Sequence of chain 1.A:
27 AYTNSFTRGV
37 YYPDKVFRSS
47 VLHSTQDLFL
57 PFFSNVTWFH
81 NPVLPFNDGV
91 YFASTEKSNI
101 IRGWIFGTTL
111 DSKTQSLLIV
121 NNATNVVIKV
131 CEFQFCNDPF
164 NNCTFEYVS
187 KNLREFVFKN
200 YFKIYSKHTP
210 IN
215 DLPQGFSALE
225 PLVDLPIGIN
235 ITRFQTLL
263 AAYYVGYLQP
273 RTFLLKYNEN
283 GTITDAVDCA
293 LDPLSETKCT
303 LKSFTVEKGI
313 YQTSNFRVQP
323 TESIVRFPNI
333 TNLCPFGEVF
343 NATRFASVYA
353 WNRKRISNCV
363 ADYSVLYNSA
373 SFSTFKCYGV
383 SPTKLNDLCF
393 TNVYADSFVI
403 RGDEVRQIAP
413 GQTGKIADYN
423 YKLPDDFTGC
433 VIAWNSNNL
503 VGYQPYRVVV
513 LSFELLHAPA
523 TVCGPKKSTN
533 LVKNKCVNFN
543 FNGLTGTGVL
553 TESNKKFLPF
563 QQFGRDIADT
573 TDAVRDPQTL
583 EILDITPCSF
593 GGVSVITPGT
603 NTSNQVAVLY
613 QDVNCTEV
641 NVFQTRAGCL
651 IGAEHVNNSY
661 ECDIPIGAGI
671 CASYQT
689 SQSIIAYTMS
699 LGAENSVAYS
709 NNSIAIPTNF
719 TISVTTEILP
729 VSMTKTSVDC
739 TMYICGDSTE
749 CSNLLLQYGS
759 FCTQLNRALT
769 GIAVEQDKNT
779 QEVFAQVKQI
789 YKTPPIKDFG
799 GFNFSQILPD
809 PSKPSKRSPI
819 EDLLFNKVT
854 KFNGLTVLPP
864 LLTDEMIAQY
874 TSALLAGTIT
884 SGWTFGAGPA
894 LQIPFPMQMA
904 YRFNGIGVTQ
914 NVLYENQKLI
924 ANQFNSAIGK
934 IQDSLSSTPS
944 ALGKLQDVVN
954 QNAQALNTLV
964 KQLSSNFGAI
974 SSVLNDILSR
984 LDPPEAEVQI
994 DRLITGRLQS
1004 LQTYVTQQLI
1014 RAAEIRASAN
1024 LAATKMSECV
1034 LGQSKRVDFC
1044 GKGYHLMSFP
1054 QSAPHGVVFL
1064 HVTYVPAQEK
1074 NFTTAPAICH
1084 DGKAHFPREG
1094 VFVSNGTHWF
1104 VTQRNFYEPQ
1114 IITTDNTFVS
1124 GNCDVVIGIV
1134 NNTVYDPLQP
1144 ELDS

Binding-site contacts:
Ligand atom C1 contacts residue TYR28 of chain 1.A at 3.7 Å (hydrophobic).
Ligand atom C8 contacts residue ASN61 of chain 1.A at 4.3 Å.
Ligand atom C4 contacts residue ASN61 of chain 1.A at 4.3 Å.
Ligand atom O5 contacts residue TYR28 of chain 1.A at 3.7 Å.
Ligand atom O7 contacts residue ASN61 of chain 1.A at 3.5 Å (h-bond).
Ligand atom C5 contacts residue TYR28 of chain 1.A at 4.0 Å (hydrophobic).
Ligand atom C5 contacts residue ASN61 of chain 1.A at 3.7 Å.
Ligand atom C7 contacts residue ASN61 of chain 1.A at 3.3 Å.
Ligand atom C2 contacts residue ASN61 of chain 1.A at 2.5 Å.
Ligand atom C6 contacts residue TYR28 of chain 1.A at 4.1 Å (hydrophobic).
Ligand atom O6 contacts residue TYR28 of chain 1.A at 3.7 Å.
Ligand atom N2 contacts residue ASN61 of chain 1.A at 2.8 Å (h-bond).
Ligand atom O5 contacts residue ASN61 of chain 1.A at 2.5 Å (h-bond).
Ligand atom C1 contacts residue ASN61 of chain 1.A at 1.4 Å.
Ligand atom C3 contacts residue ASN61 of chain 1.A at 3.8 Å.

A protein and the small-molecule ligand that binds it are described below.
Small molecule (SMILES): CC(=O)N[C@@H]1[C@@H](O)[C@H](O)[C@@H](CO)O[C@H]1O